A small-molecule ligand and the protein it binds are described below.
Small molecule (SMILES): Cc1cc(CCCCCOc2ccc(C3=NCCO3)cc2)on1

Sequence of chain 60.C:
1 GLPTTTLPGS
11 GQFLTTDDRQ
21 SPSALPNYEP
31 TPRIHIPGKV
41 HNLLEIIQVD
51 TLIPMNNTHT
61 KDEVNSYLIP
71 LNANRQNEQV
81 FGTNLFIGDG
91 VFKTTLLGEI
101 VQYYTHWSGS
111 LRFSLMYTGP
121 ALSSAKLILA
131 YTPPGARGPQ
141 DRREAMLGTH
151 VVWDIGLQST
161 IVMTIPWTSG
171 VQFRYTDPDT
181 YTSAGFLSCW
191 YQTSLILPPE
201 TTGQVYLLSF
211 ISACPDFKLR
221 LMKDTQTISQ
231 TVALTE

Sequence of chain 60.A:
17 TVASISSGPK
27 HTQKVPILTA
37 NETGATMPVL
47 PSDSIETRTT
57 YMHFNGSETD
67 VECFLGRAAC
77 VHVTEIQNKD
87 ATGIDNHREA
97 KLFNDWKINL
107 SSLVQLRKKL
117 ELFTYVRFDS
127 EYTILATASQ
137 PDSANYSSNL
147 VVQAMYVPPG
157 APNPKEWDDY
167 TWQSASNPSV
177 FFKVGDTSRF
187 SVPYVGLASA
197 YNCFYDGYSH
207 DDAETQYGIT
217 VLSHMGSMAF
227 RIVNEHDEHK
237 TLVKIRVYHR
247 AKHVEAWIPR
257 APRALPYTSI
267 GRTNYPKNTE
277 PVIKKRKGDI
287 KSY

Binding-site contacts:
Ligand atom C5 contacts residue LEU106 of chain 60.A at 3.8 Å (hydrophobic).
Ligand atom C6B contacts residue ILE104 of chain 60.A at 3.6 Å (hydrophobic).
Ligand atom C4 contacts residue LEU106 of chain 60.A at 3.9 Å (hydrophobic).
Ligand atom C4B contacts residue TYR152 of chain 60.A at 3.8 Å (hydrophobic).
Ligand atom C2C contacts residue TYR197 of chain 60.A at 3.7 Å (hydrophobic).
Ligand atom O1 contacts residue MET221 of chain 60.A at 3.8 Å.
Ligand atom C1B contacts residue VAL188 of chain 60.A at 3.8 Å (hydrophobic).
Ligand atom C4C contacts residue VAL188 of chain 60.A at 3.7 Å (hydrophobic).
Ligand atom C2B contacts residue VAL188 of chain 60.A at 3.5 Å (hydrophobic).
Ligand atom C3C contacts residue TYR128 of chain 60.A at 3.4 Å (hydrophobic).
Ligand atom C4C contacts residue VAL191 of chain 60.A at 3.0 Å (hydrophobic).
Ligand atom O1 contacts residue LEU106 of chain 60.A at 3.8 Å.
Ligand atom C4A contacts residue PRO174 of chain 60.A at 3.1 Å (hydrophobic).
Ligand atom C5B contacts residue MET224 of chain 60.A at 3.9 Å (hydrophobic).
Ligand atom C5B contacts residue PHE186 of chain 60.A at 3.9 Å (hydrophobic).
Ligand atom C5A contacts residue VAL176 of chain 60.A at 3.6 Å (hydrophobic).
Ligand atom C5A contacts residue ALA150 of chain 60.A at 3.6 Å (hydrophobic).
Ligand atom C2C contacts residue MET221 of chain 60.A at 3.8 Å (hydrophobic).
Ligand atom O1B contacts residue ILE104 of chain 60.A at 3.9 Å.
Ligand atom C3B contacts residue TYR152 of chain 60.A at 3.7 Å (hydrophobic).
Ligand atom C4B contacts residue PHE186 of chain 60.A at 3.6 Å (hydrophobic).
Ligand atom O1A contacts residue PHE186 of chain 60.A at 3.0 Å.
Ligand atom N3A contacts residue PHE186 of chain 60.A at 4.0 Å.
Ligand atom C4 contacts residue TYR197 of chain 60.A at 3.8 Å (hydrophobic).
Ligand atom C3B contacts residue VAL188 of chain 60.A at 3.8 Å (hydrophobic).
Ligand atom C1C contacts residue LEU106 of chain 60.A at 3.8 Å (hydrophobic).
Ligand atom O1B contacts residue TYR128 of chain 60.A at 3.4 Å (h-bond).
Ligand atom C2A contacts residue PHE186 of chain 60.A at 3.3 Å (hydrophobic).
Ligand atom N3A contacts residue TYR152 of chain 60.A at 3.5 Å.
Ligand atom C2A contacts residue TYR152 of chain 60.A at 3.6 Å (hydrophobic).
Ligand atom C5C contacts residue VAL191 of chain 60.A at 3.8 Å (hydrophobic).
Ligand atom N3A contacts residue ALA24 of chain 60.C at 3.8 Å.
Ligand atom C5B contacts residue TYR128 of chain 60.A at 4.0 Å (hydrophobic).
Ligand atom C1B contacts residue TYR128 of chain 60.A at 3.6 Å (hydrophobic).
Ligand atom N2 contacts residue LEU106 of chain 60.A at 3.8 Å.
Ligand atom C1C contacts residue TYR128 of chain 60.A at 3.7 Å (hydrophobic).
Ligand atom C6B contacts residue TYR128 of chain 60.A at 3.3 Å (hydrophobic).
Ligand atom C1B contacts residue ILE104 of chain 60.A at 4.0 Å (hydrophobic).
Ligand atom N3A contacts residue PRO174 of chain 60.A at 3.7 Å.
Ligand atom C5A contacts residue PHE186 of chain 60.A at 3.5 Å (hydrophobic).